Sequence of chain 23.C:
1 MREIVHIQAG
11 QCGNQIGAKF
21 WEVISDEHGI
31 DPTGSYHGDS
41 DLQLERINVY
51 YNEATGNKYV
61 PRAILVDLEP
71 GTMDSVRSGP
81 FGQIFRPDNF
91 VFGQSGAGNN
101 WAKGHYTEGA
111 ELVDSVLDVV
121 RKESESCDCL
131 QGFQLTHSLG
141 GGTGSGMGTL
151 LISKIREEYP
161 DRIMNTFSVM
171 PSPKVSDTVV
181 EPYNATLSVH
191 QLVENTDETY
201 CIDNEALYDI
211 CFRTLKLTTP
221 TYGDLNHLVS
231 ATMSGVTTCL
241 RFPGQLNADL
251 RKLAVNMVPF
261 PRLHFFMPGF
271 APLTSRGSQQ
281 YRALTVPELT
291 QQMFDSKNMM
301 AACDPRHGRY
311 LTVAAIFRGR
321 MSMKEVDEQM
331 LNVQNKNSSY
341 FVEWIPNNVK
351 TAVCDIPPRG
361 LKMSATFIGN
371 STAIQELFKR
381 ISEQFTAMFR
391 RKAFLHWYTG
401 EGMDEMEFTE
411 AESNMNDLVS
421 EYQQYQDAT

The small molecule below binds the protein below.
Small molecule (SMILES): CC(=O)O[C@H]1C(=O)[C@@]2(C)[C@H]([C@H](OC(=O)c3ccccc3)[C@]3(O)C[C@H](OC(=O)[C@H](O)[C@@H](NC(=O)c4ccccc4)c4ccccc4)C(C)=C1C3(C)C)[C@]1(OC(C)=O)CO[C@@H]1C[C@@H]2O

Binding-site contacts:
Ligand atom C40 contacts residue SER234 of chain 23.C at 3.1 Å.
Ligand atom C09 contacts residue HIS227 of chain 23.C at 3.3 Å.
Ligand atom C41 contacts residue SER234 of chain 23.C at 3.7 Å.
Ligand atom C19 contacts residue THR274 of chain 23.C at 3.2 Å.
Ligand atom O13 contacts residue GLY360 of chain 23.C at 3.8 Å.
Ligand atom C41 contacts residue VAL23 of chain 23.C at 2.8 Å (hydrophobic).
Ligand atom C36 contacts residue HIS227 of chain 23.C at 3.7 Å.
Ligand atom C13 contacts residue HIS227 of chain 23.C at 3.9 Å.
Ligand atom C31 contacts residue HIS227 of chain 23.C at 3.8 Å.
Ligand atom C19 contacts residue ARG276 of chain 23.C at 3.9 Å.
Ligand atom C08 contacts residue LEU228 of chain 23.C at 3.6 Å (hydrophobic).
Ligand atom C28 contacts residue PRO358 of chain 23.C at 3.8 Å (hydrophobic).
Ligand atom O13 contacts residue ARG359 of chain 23.C at 3.1 Å (salt-bridge).
Ligand atom C05 contacts residue HIS227 of chain 23.C at 2.9 Å.
Ligand atom C06 contacts residue HIS227 of chain 23.C at 2.3 Å.
Ligand atom O06 contacts residue THR274 of chain 23.C at 3.1 Å (h-bond).
Ligand atom C04 contacts residue HIS227 of chain 23.C at 3.3 Å.
Ligand atom C07 contacts residue HIS227 of chain 23.C at 2.3 Å.
Ligand atom C14 contacts residue THR274 of chain 23.C at 3.6 Å.
Ligand atom C16 contacts residue PRO272 of chain 23.C at 3.6 Å (hydrophobic).
Ligand atom O05 contacts residue LEU361 of chain 23.C at 3.8 Å.
Ligand atom C06 contacts residue ASP224 of chain 23.C at 3.4 Å.
Ligand atom C30 contacts residue HIS227 of chain 23.C at 3.1 Å.
Ligand atom C44 contacts residue LEU361 of chain 23.C at 3.8 Å (hydrophobic).
Ligand atom O14 contacts residue HIS227 of chain 23.C at 2.1 Å (h-bond).
Ligand atom C08 contacts residue HIS227 of chain 23.C at 2.9 Å.
Ligand atom O13 contacts residue PRO358 of chain 23.C at 3.5 Å.
Ligand atom C39 contacts residue ALA231 of chain 23.C at 3.8 Å (hydrophobic).
Ligand atom C15 contacts residue PRO272 of chain 23.C at 3.3 Å (hydrophobic).
Ligand atom C14 contacts residue LEU215 of chain 23.C at 3.8 Å (hydrophobic).
Ligand atom C44 contacts residue GLY360 of chain 23.C at 3.9 Å.
Ligand atom C40 contacts residue VAL23 of chain 23.C at 3.5 Å (hydrophobic).
Ligand atom O07 contacts residue ARG276 of chain 23.C at 3.8 Å.
Ligand atom O06 contacts residue LEU273 of chain 23.C at 3.6 Å.
Ligand atom O06 contacts residue LEU215 of chain 23.C at 3.7 Å.
Ligand atom O12 contacts residue GLY360 of chain 23.C at 3.4 Å (h-bond).
Ligand atom O06 contacts residue PRO272 of chain 23.C at 3.6 Å.
Ligand atom O08 contacts residue ARG276 of chain 23.C at 3.3 Å.
Ligand atom C17 contacts residue LEU361 of chain 23.C at 3.9 Å (hydrophobic).
Ligand atom C42 contacts residue VAL23 of chain 23.C at 3.4 Å (hydrophobic).